Binding-site contacts:
Ligand atom OP1 contacts residue SER316 of chain 1.A at 2.8 Å (h-bond).
Ligand atom C4 contacts residue GLN47 of chain 1.A at 3.5 Å.
Ligand atom N4 contacts residue ARG46 of chain 1.A at 3.2 Å (salt-bridge).
Ligand atom O4' contacts residue LEU52 of chain 1.A at 3.6 Å.
Ligand atom C3' contacts residue GLN314 of chain 1.A at 3.5 Å.
Ligand atom P contacts residue SER316 of chain 1.A at 3.7 Å.
Ligand atom O4' contacts residue ARG319 of chain 1.A at 3.9 Å.
Ligand atom O3' contacts residue PHE315 of chain 1.A at 3.8 Å.
Ligand atom OP2 contacts residue SER316 of chain 1.A at 3.7 Å.
Ligand atom C5 contacts residue GLN47 of chain 1.A at 3.4 Å.
Ligand atom O2 contacts residue GLN53 of chain 1.A at 2.9 Å (h-bond).
Ligand atom O5' contacts residue GLN314 of chain 1.A at 3.8 Å.
Ligand atom C7 contacts residue GLN47 of chain 1.A at 3.5 Å.
Ligand atom C2' contacts residue GLN314 of chain 1.A at 3.8 Å.
Ligand atom C4' contacts residue ARG319 of chain 1.A at 3.7 Å.
Ligand atom C1' contacts residue GLN53 of chain 1.A at 3.2 Å.
Ligand atom O2 contacts residue MET64 of chain 1.A at 3.8 Å.
Ligand atom C4' contacts residue THR60 of chain 1.A at 3.8 Å.
Ligand atom C2 contacts residue GLN53 of chain 1.A at 3.8 Å.
Ligand atom N4 contacts residue GLN47 of chain 1.A at 2.8 Å (h-bond).
Ligand atom O5' contacts residue PHE315 of chain 1.A at 4.0 Å.
Ligand atom O3' contacts residue ARG319 of chain 1.A at 3.8 Å.
Ligand atom C5 contacts residue GLN47 of chain 1.A at 3.6 Å.
Ligand atom C1' contacts residue LEU52 of chain 1.A at 4.0 Å (hydrophobic).
Ligand atom O2 contacts residue LEU52 of chain 1.A at 3.4 Å.
Ligand atom C2 contacts residue LEU52 of chain 1.A at 3.7 Å (hydrophobic).
Ligand atom O4' contacts residue THR60 of chain 1.A at 4.1 Å.
Ligand atom N1 contacts residue GLN53 of chain 1.A at 3.8 Å.
Ligand atom N1 contacts residue LEU52 of chain 1.A at 4.0 Å.
Ligand atom C6 contacts residue GLN47 of chain 1.A at 4.0 Å.
Ligand atom O3' contacts residue LYS313 of chain 1.A at 2.7 Å (salt-bridge).
Ligand atom C2' contacts residue GLN53 of chain 1.A at 3.3 Å.
Ligand atom C3' contacts residue THR60 of chain 1.A at 3.9 Å.
Ligand atom C5' contacts residue MET64 of chain 1.A at 3.5 Å (hydrophobic).
Ligand atom C3' contacts residue LYS313 of chain 1.A at 3.4 Å.
Ligand atom O3' contacts residue THR60 of chain 1.A at 2.9 Å (h-bond).
Ligand atom C4 contacts residue GLN47 of chain 1.A at 4.0 Å.
Ligand atom O3' contacts residue GLN53 of chain 1.A at 3.8 Å.
Ligand atom C5' contacts residue PHE315 of chain 1.A at 3.6 Å (hydrophobic).
Ligand atom OP1 contacts residue PHE315 of chain 1.A at 3.5 Å.

A protein and the small-molecule ligand that binds it are described below.
Small molecule (SMILES): Cc1cn([C@H]2C[C@H](O[P](=O)(O)OC[C@H]3O[C@@H](n4ccc(N)nc4=O)C[C@@H]3O[P](=O)(O)OC[C@H]3O[C@@H](n4ccc(N)nc4=O)C[C@@H]3O)[C@@H](CO[P](=O)(O)O[C@H]3C[C@H](n4cnc5c(=O)[nH]c(N)nc54)O[C@@H]3CO[P](=O)(O)O[C@H]3C[C@H](n4ccc(N)nc4=O)O[C@@H]3CO[P](=O)(O)O[C@H]3C[C@H](n4ccc(N)nc4=O)O[C@@H]3CO[P](=O)(O)O[C@H]3C[C@H](n4cnc5c4NC=NC5N)O[C@@H]3CO)O2)c(=O)[nH]c1=O

Sequence of chain 1.A:
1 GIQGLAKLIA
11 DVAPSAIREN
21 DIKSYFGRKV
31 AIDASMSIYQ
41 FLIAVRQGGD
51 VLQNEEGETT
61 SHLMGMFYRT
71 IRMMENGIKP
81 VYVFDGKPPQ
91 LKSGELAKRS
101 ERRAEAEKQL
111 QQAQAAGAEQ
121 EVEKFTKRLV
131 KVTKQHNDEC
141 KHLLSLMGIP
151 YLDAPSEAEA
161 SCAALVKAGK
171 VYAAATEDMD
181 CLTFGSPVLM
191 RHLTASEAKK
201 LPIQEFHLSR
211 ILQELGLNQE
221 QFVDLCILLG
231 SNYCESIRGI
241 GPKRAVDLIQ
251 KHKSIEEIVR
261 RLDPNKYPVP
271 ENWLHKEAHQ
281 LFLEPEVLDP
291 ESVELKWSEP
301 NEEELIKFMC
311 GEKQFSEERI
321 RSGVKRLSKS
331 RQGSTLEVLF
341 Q